Binding-site contacts:
Ligand atom C1 contacts residue GLN699 of chain 1.A at 3.9 Å.
Ligand atom C1 contacts residue GLU235 of chain 2.A at 3.7 Å.
Ligand atom O4 contacts residue GLU235 of chain 2.A at 3.1 Å (salt-bridge).
Ligand atom O4 contacts residue ARG313 of chain 2.A at 4.0 Å.
Ligand atom C7 contacts residue ASN597 of chain 1.A at 3.8 Å.
Ligand atom C2 contacts residue GLN699 of chain 1.A at 3.7 Å.
Ligand atom O2 contacts residue GLU235 of chain 2.A at 2.2 Å (salt-bridge).
Ligand atom C4 contacts residue ARG313 of chain 2.A at 3.6 Å.
Ligand atom C2 contacts residue GLU235 of chain 2.A at 3.1 Å.
Ligand atom C3 contacts residue ARG313 of chain 2.A at 3.8 Å.
Ligand atom N2 contacts residue GLN699 of chain 1.A at 3.5 Å (h-bond).
Ligand atom C1 contacts residue ARG313 of chain 2.A at 3.9 Å.
Ligand atom O3 contacts residue GLU235 of chain 2.A at 3.5 Å (salt-bridge).
Ligand atom C2 contacts residue ASN597 of chain 1.A at 2.4 Å.
Ligand atom O2 contacts residue ARG313 of chain 2.A at 3.4 Å (salt-bridge).
Ligand atom C5 contacts residue GLU235 of chain 2.A at 3.7 Å.
Ligand atom C2 contacts residue ARG313 of chain 2.A at 3.6 Å.
Ligand atom C6 contacts residue HIS71 of chain 2.A at 4.0 Å.
Ligand atom C7 contacts residue GLN699 of chain 1.A at 3.4 Å.
Ligand atom C7 contacts residue SER593 of chain 1.A at 3.9 Å.
Ligand atom C3 contacts residue ARG313 of chain 2.A at 3.7 Å.
Ligand atom O5 contacts residue HIS71 of chain 2.A at 3.5 Å.
Ligand atom N2 contacts residue ASN597 of chain 1.A at 2.9 Å (h-bond).
Ligand atom C8 contacts residue TYR236 of chain 2.A at 3.7 Å (hydrophobic).
Ligand atom C3 contacts residue GLU235 of chain 2.A at 4.0 Å.
Ligand atom C3 contacts residue ASN597 of chain 1.A at 3.8 Å.
Ligand atom C1 contacts residue ASN597 of chain 1.A at 1.4 Å.
Ligand atom C2 contacts residue SER593 of chain 1.A at 3.6 Å.
Ligand atom O2 contacts residue HIS71 of chain 2.A at 2.9 Å (h-bond).
Ligand atom N2 contacts residue SER593 of chain 1.A at 2.9 Å (h-bond).
Ligand atom C6 contacts residue GLU235 of chain 2.A at 3.5 Å.
Ligand atom C5 contacts residue ASN597 of chain 1.A at 3.5 Å.
Ligand atom C1 contacts residue SER593 of chain 1.A at 3.6 Å.
Ligand atom C8 contacts residue ALA594 of chain 1.A at 3.7 Å (hydrophobic).
Ligand atom O4 contacts residue GLU235 of chain 2.A at 3.8 Å.
Ligand atom C8 contacts residue SER590 of chain 1.A at 3.5 Å.
Ligand atom O3 contacts residue ARG313 of chain 2.A at 3.0 Å (salt-bridge).
Ligand atom O7 contacts residue GLN699 of chain 1.A at 3.3 Å (h-bond).
Ligand atom C8 contacts residue SER593 of chain 1.A at 3.8 Å.
Ligand atom O5 contacts residue ASN597 of chain 1.A at 2.2 Å (h-bond).

Sequence of chain 1.A:
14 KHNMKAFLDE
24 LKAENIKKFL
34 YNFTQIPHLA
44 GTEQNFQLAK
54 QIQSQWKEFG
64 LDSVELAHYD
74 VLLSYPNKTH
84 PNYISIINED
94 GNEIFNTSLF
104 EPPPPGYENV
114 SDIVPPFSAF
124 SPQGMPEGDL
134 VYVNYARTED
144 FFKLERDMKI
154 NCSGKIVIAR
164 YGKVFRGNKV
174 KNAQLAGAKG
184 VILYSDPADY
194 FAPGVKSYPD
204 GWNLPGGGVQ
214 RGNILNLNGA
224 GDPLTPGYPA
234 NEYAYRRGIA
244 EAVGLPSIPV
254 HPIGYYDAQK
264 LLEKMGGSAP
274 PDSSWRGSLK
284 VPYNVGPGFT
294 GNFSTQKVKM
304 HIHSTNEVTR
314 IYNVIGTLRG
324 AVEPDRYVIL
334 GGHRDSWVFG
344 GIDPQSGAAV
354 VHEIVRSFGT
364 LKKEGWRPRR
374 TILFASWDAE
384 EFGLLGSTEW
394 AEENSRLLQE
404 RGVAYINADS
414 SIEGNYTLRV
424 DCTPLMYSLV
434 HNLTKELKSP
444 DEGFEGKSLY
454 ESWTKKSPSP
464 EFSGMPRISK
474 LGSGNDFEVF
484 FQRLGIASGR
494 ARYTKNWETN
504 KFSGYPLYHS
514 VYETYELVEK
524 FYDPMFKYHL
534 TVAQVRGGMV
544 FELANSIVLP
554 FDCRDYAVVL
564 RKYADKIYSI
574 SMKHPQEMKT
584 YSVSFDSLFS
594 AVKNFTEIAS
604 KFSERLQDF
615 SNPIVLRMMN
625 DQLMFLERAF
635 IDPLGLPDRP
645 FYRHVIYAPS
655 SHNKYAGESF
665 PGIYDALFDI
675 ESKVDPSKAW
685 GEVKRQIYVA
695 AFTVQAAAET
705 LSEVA

Sequence of chain 2.A:
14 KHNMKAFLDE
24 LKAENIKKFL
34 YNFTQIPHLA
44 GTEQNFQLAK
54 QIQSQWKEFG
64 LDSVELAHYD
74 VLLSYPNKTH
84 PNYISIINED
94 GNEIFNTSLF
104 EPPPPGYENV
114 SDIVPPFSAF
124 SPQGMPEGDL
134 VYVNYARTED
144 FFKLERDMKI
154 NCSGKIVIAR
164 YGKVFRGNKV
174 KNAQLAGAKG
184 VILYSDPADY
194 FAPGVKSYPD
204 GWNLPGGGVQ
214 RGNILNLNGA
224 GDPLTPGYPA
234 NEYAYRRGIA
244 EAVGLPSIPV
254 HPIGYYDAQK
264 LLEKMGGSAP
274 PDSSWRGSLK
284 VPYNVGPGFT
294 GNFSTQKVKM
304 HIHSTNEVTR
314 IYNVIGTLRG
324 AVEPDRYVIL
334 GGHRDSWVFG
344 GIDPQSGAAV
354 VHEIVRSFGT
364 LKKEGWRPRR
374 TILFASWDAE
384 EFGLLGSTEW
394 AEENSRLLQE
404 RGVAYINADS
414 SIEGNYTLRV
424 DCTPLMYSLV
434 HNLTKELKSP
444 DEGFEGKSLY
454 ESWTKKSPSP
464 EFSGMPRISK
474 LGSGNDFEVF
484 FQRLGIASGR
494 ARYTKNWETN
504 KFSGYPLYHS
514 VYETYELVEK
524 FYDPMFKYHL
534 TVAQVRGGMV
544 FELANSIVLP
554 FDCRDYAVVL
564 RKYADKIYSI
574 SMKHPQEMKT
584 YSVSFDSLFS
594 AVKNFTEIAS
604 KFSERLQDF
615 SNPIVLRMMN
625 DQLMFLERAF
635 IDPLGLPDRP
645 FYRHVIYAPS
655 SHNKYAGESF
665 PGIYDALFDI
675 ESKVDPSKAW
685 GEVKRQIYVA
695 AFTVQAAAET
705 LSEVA

The small molecule below binds the protein below.
Small molecule (SMILES): CC(=O)N[C@H]1[C@H](O[C@H]2[C@H](O)[C@@H](NC(C)=O)CO[C@@H]2CO)O[C@H](CO)[C@@H](O[C@@H]2O[C@H](CO)[C@@H](O)[C@H](O[C@H]3O[C@H](CO)[C@@H](O)[C@H](O)[C@@H]3O)[C@@H]2O)[C@@H]1O